A small-molecule ligand and the protein it binds are described below.
Small molecule (SMILES): O=c1[nH]cnc2c1ncn2[C@@H]1O[C@H](COP(=O)(O)O)[C@@H](O)[C@H]1O

Sequence of chain 1.G:
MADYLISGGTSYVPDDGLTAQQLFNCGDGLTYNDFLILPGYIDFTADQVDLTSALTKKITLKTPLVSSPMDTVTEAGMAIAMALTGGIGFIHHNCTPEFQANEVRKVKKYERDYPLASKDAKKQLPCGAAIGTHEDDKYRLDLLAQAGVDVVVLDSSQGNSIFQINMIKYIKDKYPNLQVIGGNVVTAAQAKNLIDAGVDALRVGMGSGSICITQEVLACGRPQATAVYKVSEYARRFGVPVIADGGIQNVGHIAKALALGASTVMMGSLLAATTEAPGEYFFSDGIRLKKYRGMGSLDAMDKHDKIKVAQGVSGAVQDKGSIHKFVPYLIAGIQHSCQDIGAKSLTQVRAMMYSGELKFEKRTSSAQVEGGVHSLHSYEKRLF

Binding-site contacts:
Ligand atom P contacts residue TYR416 of chain 1.G at 3.6 Å.
Ligand atom C5 contacts residue NAD1 of chain 1.V at 3.6 Å.
Ligand atom O3' contacts residue SER73 of chain 1.G at 2.6 Å (h-bond).
Ligand atom C4 contacts residue NAD1 of chain 1.V at 3.5 Å.
Ligand atom C4 contacts residue ILE335 of chain 1.G at 3.4 Å (hydrophobic).
Ligand atom N1 contacts residue NAD1 of chain 1.V at 3.4 Å.
Ligand atom C4' contacts residue ASP369 of chain 1.G at 3.6 Å.
Ligand atom O1P contacts residue GLY333 of chain 1.G at 3.4 Å.
Ligand atom O6 contacts residue GLY418 of chain 1.G at 3.5 Å.
Ligand atom O6 contacts residue GLY420 of chain 1.G at 2.6 Å (h-bond).
Ligand atom O2P contacts residue TYR416 of chain 1.G at 2.4 Å (h-bond).
Ligand atom O2' contacts residue ARG327 of chain 1.G at 3.2 Å (salt-bridge).
Ligand atom C2 contacts residue CYS336 of chain 1.G at 1.8 Å (hydrophobic).
Ligand atom P contacts residue SER334 of chain 1.G at 3.4 Å.
Ligand atom C2 contacts residue GLN446 of chain 1.G at 3.5 Å.
Ligand atom C5 contacts residue ILE335 of chain 1.G at 3.4 Å (hydrophobic).
Ligand atom O2' contacts residue ASP369 of chain 1.G at 2.5 Å (salt-bridge).
Ligand atom O1P contacts residue SER334 of chain 1.G at 3.0 Å (h-bond).
Ligand atom O3' contacts residue ASP369 of chain 1.G at 2.6 Å (salt-bridge).
Ligand atom N3 contacts residue NAD1 of chain 1.V at 3.3 Å.
Ligand atom O6 contacts residue GLY447 of chain 1.G at 3.5 Å.
Ligand atom O3P contacts residue GLY392 of chain 1.G at 2.8 Å (h-bond).
Ligand atom O2P contacts residue SER334 of chain 1.G at 2.5 Å (h-bond).
Ligand atom C6 contacts residue NAD1 of chain 1.V at 3.6 Å.
Ligand atom C2' contacts residue ARG327 of chain 1.G at 3.4 Å.
Ligand atom N1 contacts residue CYS336 of chain 1.G at 2.9 Å (h-bond).
Ligand atom O5' contacts residue GLY333 of chain 1.G at 3.5 Å.
Ligand atom N3 contacts residue CYS336 of chain 1.G at 2.6 Å (h-bond).
Ligand atom O3' contacts residue ARG327 of chain 1.G at 3.3 Å (salt-bridge).
Ligand atom C6 contacts residue GLY420 of chain 1.G at 3.6 Å.
Ligand atom O2P contacts residue SER393 of chain 1.G at 2.8 Å (h-bond).
Ligand atom C3' contacts residue SER73 of chain 1.G at 3.3 Å.
Ligand atom C3' contacts residue ASP369 of chain 1.G at 3.5 Å.
Ligand atom N1 contacts residue GLN446 of chain 1.G at 2.8 Å (h-bond).
Ligand atom O2' contacts residue NAD1 of chain 1.V at 3.6 Å (h-bond).
Ligand atom O1P contacts residue GLY371 of chain 1.G at 3.0 Å (h-bond).
Ligand atom O6 contacts residue MET419 of chain 1.G at 3.3 Å (h-bond).
Ligand atom O3P contacts residue SER393 of chain 1.G at 3.3 Å (h-bond).
Ligand atom C2 contacts residue NAD1 of chain 1.V at 3.3 Å.
Ligand atom N7 contacts residue MET419 of chain 1.G at 2.9 Å (h-bond).